Sequence of chain 1.F:
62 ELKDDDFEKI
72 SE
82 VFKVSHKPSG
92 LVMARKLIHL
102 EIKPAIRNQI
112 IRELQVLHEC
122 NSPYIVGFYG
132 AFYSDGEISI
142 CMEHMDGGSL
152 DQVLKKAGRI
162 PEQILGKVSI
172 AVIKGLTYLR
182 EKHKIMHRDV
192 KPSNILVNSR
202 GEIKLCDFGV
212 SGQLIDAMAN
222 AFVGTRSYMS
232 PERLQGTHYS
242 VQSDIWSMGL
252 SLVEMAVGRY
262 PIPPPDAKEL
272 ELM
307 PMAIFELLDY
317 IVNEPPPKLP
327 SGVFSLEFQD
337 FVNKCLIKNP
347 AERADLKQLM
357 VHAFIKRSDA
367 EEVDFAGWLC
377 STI

Sequence of chain 1.B:
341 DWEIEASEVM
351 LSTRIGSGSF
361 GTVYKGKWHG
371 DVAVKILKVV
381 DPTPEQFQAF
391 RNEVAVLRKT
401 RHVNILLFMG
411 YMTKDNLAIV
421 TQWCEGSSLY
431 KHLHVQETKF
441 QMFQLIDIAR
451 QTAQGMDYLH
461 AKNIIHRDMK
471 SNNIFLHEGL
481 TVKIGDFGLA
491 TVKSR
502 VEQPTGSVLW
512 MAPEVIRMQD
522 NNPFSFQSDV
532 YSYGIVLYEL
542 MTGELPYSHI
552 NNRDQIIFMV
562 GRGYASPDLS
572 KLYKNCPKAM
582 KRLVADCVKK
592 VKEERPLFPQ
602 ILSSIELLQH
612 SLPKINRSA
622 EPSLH

Binding-site contacts:
Ligand atom C6 contacts residue PHE475 of chain 1.B at 3.4 Å (hydrophobic).
Ligand atom N15 contacts residue CYS424 of chain 1.B at 2.7 Å (h-bond).
Ligand atom C22 contacts residue LYS375 of chain 1.B at 3.9 Å.
Ligand atom C11 contacts residue PHE475 of chain 1.B at 3.3 Å (hydrophobic).
Ligand atom C12 contacts residue PHE475 of chain 1.B at 3.5 Å (hydrophobic).
Ligand atom C16 contacts residue TRP423 of chain 1.B at 3.6 Å (hydrophobic).
Ligand atom N15 contacts residue TRP423 of chain 1.B at 3.6 Å.
Ligand atom C7 contacts residue VAL363 of chain 1.B at 3.6 Å (hydrophobic).
Ligand atom C23 contacts residue LEU406 of chain 1.B at 4.0 Å (hydrophobic).
Ligand atom N9 contacts residue VAL363 of chain 1.B at 3.8 Å.
Ligand atom O20 contacts residue SER357 of chain 1.B at 3.0 Å (h-bond).
Ligand atom C14 contacts residue GLN422 of chain 1.B at 3.7 Å.
Ligand atom O25 contacts residue GLU393 of chain 1.B at 3.5 Å (salt-bridge).
Ligand atom C16 contacts residue CYS424 of chain 1.B at 3.2 Å (hydrophobic).
Ligand atom C22 contacts residue THR421 of chain 1.B at 3.4 Å.
Ligand atom C19 contacts residue VAL363 of chain 1.B at 3.9 Å (hydrophobic).
Ligand atom C19 contacts residue GLY356 of chain 1.B at 3.6 Å.
Ligand atom C13 contacts residue ALA373 of chain 1.B at 3.9 Å (hydrophobic).
Ligand atom C14 contacts residue ALA373 of chain 1.B at 3.6 Å (hydrophobic).
Ligand atom C1 contacts residue PHE475 of chain 1.B at 3.3 Å (hydrophobic).
Ligand atom C7 contacts residue PHE475 of chain 1.B at 3.2 Å (hydrophobic).
Ligand atom N24 contacts residue ASP486 of chain 1.B at 3.2 Å.
Ligand atom C2 contacts residue ASP486 of chain 1.B at 3.2 Å.
Ligand atom C8 contacts residue VAL363 of chain 1.B at 3.6 Å (hydrophobic).
Ligand atom O20 contacts residue GLU102 of chain 1.F at 3.5 Å (salt-bridge).
Ligand atom C3 contacts residue ASP486 of chain 1.B at 3.9 Å.
Ligand atom C19 contacts residue SER357 of chain 1.B at 3.1 Å.
Ligand atom C23 contacts residue ASP486 of chain 1.B at 3.9 Å.
Ligand atom C6 contacts residue VAL363 of chain 1.B at 3.5 Å (hydrophobic).
Ligand atom C8 contacts residue PHE475 of chain 1.B at 3.8 Å (hydrophobic).
Ligand atom C18 contacts residue LYS431 of chain 1.B at 3.7 Å.
Ligand atom C21 contacts residue ALA373 of chain 1.B at 4.0 Å (hydrophobic).
Ligand atom C14 contacts residue CYS424 of chain 1.B at 3.5 Å (hydrophobic).
Ligand atom C13 contacts residue PHE475 of chain 1.B at 3.8 Å (hydrophobic).
Ligand atom O20 contacts residue GLY356 of chain 1.B at 3.2 Å.
Ligand atom N24 contacts residue GLU393 of chain 1.B at 4.0 Å.
Ligand atom C21 contacts residue THR421 of chain 1.B at 3.1 Å.
Ligand atom O25 contacts residue ILE419 of chain 1.B at 3.9 Å.
Ligand atom C5 contacts residue VAL363 of chain 1.B at 3.4 Å (hydrophobic).
Ligand atom N10 contacts residue PHE475 of chain 1.B at 3.7 Å.

The small molecule below binds the protein below.
Small molecule (SMILES): OCCn1cc(-c2ccc3c(c2)CC/C3=N\O)c(-c2ccncc2)n1